Sequence of chain 1.A:
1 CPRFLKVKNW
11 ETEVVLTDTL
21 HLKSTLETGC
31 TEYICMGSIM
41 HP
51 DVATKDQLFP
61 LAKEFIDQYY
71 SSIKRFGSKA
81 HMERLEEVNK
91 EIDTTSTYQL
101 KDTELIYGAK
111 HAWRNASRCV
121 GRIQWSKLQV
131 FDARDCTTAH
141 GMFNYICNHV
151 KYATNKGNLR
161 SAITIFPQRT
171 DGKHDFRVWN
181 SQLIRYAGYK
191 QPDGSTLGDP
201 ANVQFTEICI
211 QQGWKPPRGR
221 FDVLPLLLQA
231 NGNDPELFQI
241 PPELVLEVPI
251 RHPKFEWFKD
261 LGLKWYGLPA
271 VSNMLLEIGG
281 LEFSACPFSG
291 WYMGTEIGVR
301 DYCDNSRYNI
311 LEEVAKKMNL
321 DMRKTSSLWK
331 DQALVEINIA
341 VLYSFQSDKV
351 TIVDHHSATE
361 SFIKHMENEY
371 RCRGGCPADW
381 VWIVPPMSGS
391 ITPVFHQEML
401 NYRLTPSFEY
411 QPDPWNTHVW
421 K

Sequence of chain 1.B:
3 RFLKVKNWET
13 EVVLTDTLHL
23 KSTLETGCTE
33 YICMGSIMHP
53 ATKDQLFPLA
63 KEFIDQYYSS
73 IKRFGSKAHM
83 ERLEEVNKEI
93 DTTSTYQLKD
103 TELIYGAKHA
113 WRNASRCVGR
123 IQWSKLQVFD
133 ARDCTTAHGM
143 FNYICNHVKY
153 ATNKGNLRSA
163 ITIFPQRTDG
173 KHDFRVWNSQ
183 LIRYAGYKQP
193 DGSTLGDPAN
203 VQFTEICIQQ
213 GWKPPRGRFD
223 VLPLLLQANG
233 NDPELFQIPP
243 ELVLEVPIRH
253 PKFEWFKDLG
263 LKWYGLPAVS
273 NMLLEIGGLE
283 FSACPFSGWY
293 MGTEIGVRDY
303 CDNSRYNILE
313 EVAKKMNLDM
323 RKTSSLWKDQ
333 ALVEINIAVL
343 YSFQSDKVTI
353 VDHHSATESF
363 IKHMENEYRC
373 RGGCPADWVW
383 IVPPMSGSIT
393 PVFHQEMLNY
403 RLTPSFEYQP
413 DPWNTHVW

Binding-site contacts:
Ligand atom C02 contacts residue PHE395 of chain 1.A at 3.7 Å (hydrophobic).
Ligand atom C11 contacts residue H4B1 of chain 1.I at 0.7 Å.
Ligand atom C23 contacts residue OUS1 of chain 1.J at 3.8 Å.
Ligand atom C22 contacts residue MET40 of chain 1.B at 3.6 Å (hydrophobic).
Ligand atom C03 contacts residue TRP380 of chain 1.A at 3.7 Å (hydrophobic).
Ligand atom N02 contacts residue TRP382 of chain 1.B at 3.7 Å.
Ligand atom C25 contacts residue ARG300 of chain 1.B at 3.8 Å.
Ligand atom N02 contacts residue PHE395 of chain 1.A at 3.7 Å.
Ligand atom C23 contacts residue TRP10 of chain 1.A at 3.7 Å (hydrophobic).
Ligand atom N01 contacts residue PHE395 of chain 1.A at 3.6 Å.
Ligand atom N01 contacts residue H4B1 of chain 1.I at 0.5 Å.
Ligand atom C06 contacts residue H4B1 of chain 1.I at 1.1 Å.
Ligand atom C07 contacts residue MET40 of chain 1.B at 3.2 Å (hydrophobic).
Ligand atom C03 contacts residue VAL381 of chain 1.B at 3.5 Å (hydrophobic).
Ligand atom C07 contacts residue TRP10 of chain 1.A at 3.6 Å (hydrophobic).
Ligand atom N02 contacts residue VAL381 of chain 1.B at 2.9 Å (h-bond).
Ligand atom N02 contacts residue H4B1 of chain 1.I at 0.9 Å.
Ligand atom C32 contacts residue TRP10 of chain 1.A at 3.8 Å (hydrophobic).
Ligand atom C09 contacts residue ARG300 of chain 1.B at 3.8 Å.
Ligand atom C04 contacts residue H4B1 of chain 1.I at 1.0 Å.
Ligand atom C02 contacts residue H4B1 of chain 1.I at 0.9 Å.
Ligand atom C10 contacts residue H4B1 of chain 1.I at 0.5 Å.
Ligand atom C03 contacts residue H4B1 of chain 1.I at 0.3 Å.
Ligand atom C30 contacts residue OUS1 of chain 1.J at 3.5 Å.
Ligand atom C07 contacts residue H4B1 of chain 1.I at 2.2 Å.
Ligand atom N31 contacts residue TRP10 of chain 1.A at 3.7 Å.
Ligand atom N31 contacts residue GLU13 of chain 1.A at 3.8 Å.
Ligand atom C11 contacts residue TRP380 of chain 1.A at 3.4 Å (hydrophobic).
Ligand atom C09 contacts residue H4B1 of chain 1.I at 1.8 Å.
Ligand atom C05 contacts residue H4B1 of chain 1.I at 1.0 Å.
Ligand atom C26 contacts residue ARG300 of chain 1.B at 3.0 Å.
Ligand atom C08 contacts residue H4B1 of chain 1.I at 2.9 Å.
Ligand atom C22 contacts residue TRP10 of chain 1.A at 3.7 Å (hydrophobic).
Ligand atom N28 contacts residue ARG307 of chain 1.B at 3.5 Å (salt-bridge).
Ligand atom N28 contacts residue ARG300 of chain 1.B at 3.6 Å (salt-bridge).
Ligand atom C04 contacts residue PHE395 of chain 1.A at 3.4 Å (hydrophobic).
Ligand atom C08 contacts residue MET40 of chain 1.B at 3.6 Å (hydrophobic).
Ligand atom C11 contacts residue PHE395 of chain 1.A at 3.0 Å (hydrophobic).
Ligand atom C27 contacts residue ARG300 of chain 1.B at 3.8 Å.
Ligand atom C06 contacts residue MET40 of chain 1.B at 3.5 Å (hydrophobic).

The protein below binds the small molecule below.
Small molecule (SMILES): Cc1cc(N)nc2cc(-c3ccc(OCc4cccnc4)c(CN)c3)ccc12